Sequence of chain 1.C:
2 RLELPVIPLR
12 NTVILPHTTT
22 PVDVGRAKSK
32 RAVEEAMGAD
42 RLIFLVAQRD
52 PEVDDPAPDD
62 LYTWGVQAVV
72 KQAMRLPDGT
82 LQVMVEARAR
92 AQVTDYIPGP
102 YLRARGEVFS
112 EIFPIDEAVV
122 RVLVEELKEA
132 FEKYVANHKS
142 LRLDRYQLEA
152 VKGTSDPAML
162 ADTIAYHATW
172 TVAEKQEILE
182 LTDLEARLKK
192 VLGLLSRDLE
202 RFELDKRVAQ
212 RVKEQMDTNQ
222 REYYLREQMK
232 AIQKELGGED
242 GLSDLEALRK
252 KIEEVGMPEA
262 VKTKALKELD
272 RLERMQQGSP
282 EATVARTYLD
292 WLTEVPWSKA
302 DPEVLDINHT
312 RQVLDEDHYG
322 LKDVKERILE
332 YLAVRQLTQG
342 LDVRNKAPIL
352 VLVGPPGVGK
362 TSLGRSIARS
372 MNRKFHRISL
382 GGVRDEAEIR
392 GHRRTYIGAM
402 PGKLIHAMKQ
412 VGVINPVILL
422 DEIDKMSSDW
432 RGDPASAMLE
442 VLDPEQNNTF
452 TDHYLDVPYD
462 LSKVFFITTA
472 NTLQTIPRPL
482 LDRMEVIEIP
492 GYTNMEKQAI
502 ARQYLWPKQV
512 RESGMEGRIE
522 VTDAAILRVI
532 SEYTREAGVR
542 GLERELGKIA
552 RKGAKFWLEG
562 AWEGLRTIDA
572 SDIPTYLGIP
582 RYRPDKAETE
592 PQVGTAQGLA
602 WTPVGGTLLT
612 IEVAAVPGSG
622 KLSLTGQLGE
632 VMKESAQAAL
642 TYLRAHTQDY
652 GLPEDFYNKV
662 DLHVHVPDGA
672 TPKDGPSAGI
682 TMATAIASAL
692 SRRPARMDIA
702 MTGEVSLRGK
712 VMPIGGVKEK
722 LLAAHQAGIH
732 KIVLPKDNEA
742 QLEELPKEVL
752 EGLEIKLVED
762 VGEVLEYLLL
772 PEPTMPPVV

The small molecule below binds the protein below.
Small molecule (SMILES): Nc1ncnc2c1ncn2[C@@H]1O[C@H](COP(=O)(O)OP(=O)(O)OP(O)(O)=S)[C@@H](O)[C@H]1O

Binding-site contacts:
Ligand atom O2A contacts residue LYS361 of chain 1.C at 3.8 Å.
Ligand atom O1B contacts residue VAL359 of chain 1.C at 2.7 Å (h-bond).
Ligand atom O2G contacts residue ASP422 of chain 1.C at 3.8 Å.
Ligand atom O3A contacts residue VAL359 of chain 1.C at 2.9 Å (h-bond).
Ligand atom N7 contacts residue ILE501 of chain 1.C at 3.8 Å.
Ligand atom C2 contacts residue TYR493 of chain 1.C at 3.2 Å (hydrophobic).
Ligand atom PB contacts residue VAL359 of chain 1.C at 3.1 Å.
Ligand atom O1B contacts residue GLY360 of chain 1.C at 3.7 Å.
Ligand atom O2G contacts residue THR362 of chain 1.C at 3.0 Å (h-bond).
Ligand atom O4' contacts residue VAL540 of chain 1.C at 3.5 Å.
Ligand atom O3B contacts residue THR362 of chain 1.C at 3.5 Å (h-bond).
Ligand atom O3G contacts residue ASP422 of chain 1.C at 3.9 Å.
Ligand atom C5' contacts residue GLY358 of chain 1.C at 3.4 Å.
Ligand atom C6 contacts residue TYR493 of chain 1.C at 3.8 Å (hydrophobic).
Ligand atom N6 contacts residue HIS319 of chain 1.C at 3.7 Å.
Ligand atom O2A contacts residue SER363 of chain 1.C at 2.8 Å (h-bond).
Ligand atom O3' contacts residue GLU544 of chain 1.C at 3.0 Å (salt-bridge).
Ligand atom O2A contacts residue THR362 of chain 1.C at 3.8 Å.
Ligand atom N6 contacts residue ILE501 of chain 1.C at 3.8 Å.
Ligand atom O2B contacts residue PRO357 of chain 1.C at 3.8 Å.
Ligand atom N3 contacts residue GLY360 of chain 1.C at 3.7 Å.
Ligand atom N7 contacts residue ASP318 of chain 1.C at 3.9 Å.
Ligand atom O3G contacts residue LYS361 of chain 1.C at 3.8 Å.
Ligand atom O1A contacts residue ARG541 of chain 1.C at 3.7 Å.
Ligand atom O5' contacts residue ARG541 of chain 1.C at 3.6 Å (salt-bridge).
Ligand atom O1B contacts residue LYS361 of chain 1.C at 2.7 Å (salt-bridge).
Ligand atom C2 contacts residue GLY360 of chain 1.C at 3.3 Å.
Ligand atom N1 contacts residue TYR493 of chain 1.C at 2.7 Å (h-bond).
Ligand atom PG contacts residue THR362 of chain 1.C at 3.2 Å.
Ligand atom C6 contacts residue HIS319 of chain 1.C at 3.9 Å.
Ligand atom N3 contacts residue VAL540 of chain 1.C at 3.6 Å.
Ligand atom O3G contacts residue THR362 of chain 1.C at 2.7 Å (h-bond).
Ligand atom O2A contacts residue VAL359 of chain 1.C at 3.6 Å.
Ligand atom O2B contacts residue GLY358 of chain 1.C at 2.8 Å (h-bond).
Ligand atom O2A contacts residue GLY360 of chain 1.C at 3.1 Å.
Ligand atom O2B contacts residue VAL359 of chain 1.C at 3.5 Å (h-bond).
Ligand atom PA contacts residue VAL359 of chain 1.C at 3.9 Å.
Ligand atom C5 contacts residue HIS319 of chain 1.C at 3.9 Å.
Ligand atom N6 contacts residue TYR320 of chain 1.C at 2.8 Å (h-bond).
Ligand atom O1B contacts residue THR362 of chain 1.C at 3.1 Å (h-bond).